This small molecule binds to this protein.
Small molecule (SMILES): CC(=O)N[C@@H]1[C@@H](O)[C@H](O)[C@@H](CO)O[C@H]1O

Sequence of chain 1.C:
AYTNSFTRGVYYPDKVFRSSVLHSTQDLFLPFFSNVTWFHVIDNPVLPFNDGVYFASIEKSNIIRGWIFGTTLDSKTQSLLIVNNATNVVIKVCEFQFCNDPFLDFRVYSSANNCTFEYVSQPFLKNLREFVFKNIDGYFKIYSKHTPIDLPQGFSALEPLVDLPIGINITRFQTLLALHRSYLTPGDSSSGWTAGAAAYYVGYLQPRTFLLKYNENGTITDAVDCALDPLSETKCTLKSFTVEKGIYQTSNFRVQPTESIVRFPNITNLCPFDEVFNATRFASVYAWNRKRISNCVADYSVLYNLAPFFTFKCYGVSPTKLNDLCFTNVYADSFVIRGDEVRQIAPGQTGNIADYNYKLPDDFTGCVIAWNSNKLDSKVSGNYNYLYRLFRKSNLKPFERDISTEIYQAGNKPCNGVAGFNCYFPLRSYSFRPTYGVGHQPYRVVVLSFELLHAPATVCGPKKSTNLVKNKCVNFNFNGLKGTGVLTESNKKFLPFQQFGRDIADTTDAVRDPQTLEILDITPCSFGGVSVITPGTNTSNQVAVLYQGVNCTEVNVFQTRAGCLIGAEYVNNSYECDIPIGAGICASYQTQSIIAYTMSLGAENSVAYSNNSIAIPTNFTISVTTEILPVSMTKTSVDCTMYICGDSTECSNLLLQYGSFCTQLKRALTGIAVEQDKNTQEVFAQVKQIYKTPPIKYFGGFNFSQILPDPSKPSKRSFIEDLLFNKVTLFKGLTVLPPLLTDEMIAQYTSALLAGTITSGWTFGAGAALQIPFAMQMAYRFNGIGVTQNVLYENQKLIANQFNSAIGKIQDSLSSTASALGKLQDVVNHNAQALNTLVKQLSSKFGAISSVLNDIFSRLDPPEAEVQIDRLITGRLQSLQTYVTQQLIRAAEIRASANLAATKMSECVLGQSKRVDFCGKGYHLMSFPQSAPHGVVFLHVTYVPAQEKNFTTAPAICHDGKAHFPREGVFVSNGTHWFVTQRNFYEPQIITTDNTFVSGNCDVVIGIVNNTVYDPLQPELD

Binding-site contacts:
Ligand atom C3 contacts residue ASN600 of chain 1.C at 3.8 Å.
Ligand atom C8 contacts residue ASN600 of chain 1.C at 3.1 Å.
Ligand atom O7 contacts residue ASN600 of chain 1.C at 2.9 Å (h-bond).
Ligand atom C1 contacts residue ASN600 of chain 1.C at 1.4 Å.
Ligand atom C4 contacts residue ASN600 of chain 1.C at 4.2 Å.
Ligand atom C7 contacts residue ASN600 of chain 1.C at 3.1 Å.
Ligand atom N2 contacts residue ASN600 of chain 1.C at 2.9 Å (h-bond).
Ligand atom C2 contacts residue ASN600 of chain 1.C at 2.5 Å.
Ligand atom O5 contacts residue ASN600 of chain 1.C at 2.4 Å (h-bond).
Ligand atom C5 contacts residue ASN600 of chain 1.C at 3.7 Å.